Sequence of chain 1.A:
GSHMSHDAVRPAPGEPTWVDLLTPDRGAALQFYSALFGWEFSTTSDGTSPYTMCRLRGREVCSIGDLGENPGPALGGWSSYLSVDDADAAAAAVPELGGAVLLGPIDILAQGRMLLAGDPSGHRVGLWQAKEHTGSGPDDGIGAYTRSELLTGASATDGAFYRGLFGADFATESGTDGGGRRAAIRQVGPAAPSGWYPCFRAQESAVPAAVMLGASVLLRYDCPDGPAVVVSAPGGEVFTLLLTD

Binding-site contacts:
Ligand atom C24 contacts residue MET114 of chain 1.A at 3.4 Å (hydrophobic).
Ligand atom C14 contacts residue TRP18 of chain 1.A at 4.2 Å (hydrophobic).
Ligand atom C11 contacts residue TRP128 of chain 1.A at 4.3 Å (hydrophobic).
Ligand atom O4 contacts residue MET114 of chain 1.A at 3.7 Å.
Ligand atom O4 contacts residue ASP20 of chain 1.A at 2.9 Å (salt-bridge).
Ligand atom C14 contacts residue ASP20 of chain 1.A at 4.2 Å.
Ligand atom C12 contacts residue TRP128 of chain 1.A at 3.7 Å (hydrophobic).
Ligand atom O3 contacts residue ASP20 of chain 1.A at 3.9 Å.
Ligand atom C9 contacts residue TRP128 of chain 1.A at 4.1 Å (hydrophobic).
Ligand atom C21 contacts residue ILE106 of chain 1.A at 4.0 Å (hydrophobic).
Ligand atom O5 contacts residue TYR81 of chain 1.A at 4.1 Å.
Ligand atom O5 contacts residue ASP20 of chain 1.A at 3.8 Å.
Ligand atom O4 contacts residue TYR81 of chain 1.A at 3.8 Å.
Ligand atom C26 contacts residue ILE108 of chain 1.A at 4.1 Å (hydrophobic).
Ligand atom C13 contacts residue TRP18 of chain 1.A at 3.6 Å (hydrophobic).
Ligand atom O7 contacts residue LEU75 of chain 1.A at 4.4 Å.
Ligand atom C26 contacts residue GLN111 of chain 1.A at 3.6 Å.
Ligand atom O5 contacts residue TRP128 of chain 1.A at 3.4 Å.
Ligand atom C8 contacts residue TRP128 of chain 1.A at 4.4 Å (hydrophobic).
Ligand atom C25 contacts residue ASP66 of chain 1.A at 4.0 Å.
Ligand atom C14 contacts residue TRP128 of chain 1.A at 3.5 Å (hydrophobic).
Ligand atom O3 contacts residue TYR81 of chain 1.A at 4.1 Å.
Ligand atom C17 contacts residue TYR51 of chain 1.A at 4.0 Å (hydrophobic).
Ligand atom C20 contacts residue ILE106 of chain 1.A at 4.5 Å (hydrophobic).
Ligand atom O3 contacts residue MET114 of chain 1.A at 3.3 Å (h-bond).
Ligand atom O3 contacts residue LEU75 of chain 1.A at 3.8 Å.
Ligand atom C6 contacts residue ASP20 of chain 1.A at 4.4 Å.
Ligand atom C12 contacts residue TRP18 of chain 1.A at 3.6 Å (hydrophobic).
Ligand atom O6 contacts residue TRP128 of chain 1.A at 4.1 Å.
Ligand atom C9 contacts residue ASP20 of chain 1.A at 4.0 Å.
Ligand atom O5 contacts residue TRP18 of chain 1.A at 4.2 Å.
Ligand atom O6 contacts residue TRP18 of chain 1.A at 2.9 Å.
Ligand atom C24 contacts residue ILE106 of chain 1.A at 3.9 Å (hydrophobic).
Ligand atom C13 contacts residue TRP128 of chain 1.A at 3.3 Å (hydrophobic).
Ligand atom C10 contacts residue ASP20 of chain 1.A at 3.4 Å.
Ligand atom C5 contacts residue ASP20 of chain 1.A at 4.1 Å.

The small molecule below binds the protein below.
Small molecule (SMILES): Cc1cc(O)cc2c1[C@@H]1O[C@@](C)(Cc3cc4c(c(O)c31)C(=O)c1c(O)cc(O)cc1C4(C)C)O2